Binding-site contacts:
Ligand atom CD2 contacts residue TRP147 of chain 1.D at 3.5 Å (hydrophobic).
Ligand atom C contacts residue ASP77 of chain 1.D at 3.5 Å.
Ligand atom CD1 contacts residue ARG97 of chain 1.D at 3.5 Å.
Ligand atom NE1 contacts residue GLN155 of chain 1.D at 3.2 Å (h-bond).
Ligand atom CE2 contacts residue GLN155 of chain 1.D at 3.3 Å.
Ligand atom N contacts residue GLU63 of chain 1.D at 3.0 Å (salt-bridge).
Ligand atom OXT contacts residue TYR84 of chain 1.D at 2.7 Å (h-bond).
Ligand atom N contacts residue GLU63 of chain 1.D at 2.8 Å (salt-bridge).
Ligand atom CB contacts residue TRP167 of chain 1.D at 3.5 Å (hydrophobic).
Ligand atom O contacts residue THR73 of chain 1.D at 2.2 Å (h-bond).
Ligand atom N contacts residue ASP77 of chain 1.D at 2.8 Å (salt-bridge).
Ligand atom CD1 contacts residue VAL67 of chain 1.D at 3.6 Å (hydrophobic).
Ligand atom CG contacts residue GLN155 of chain 1.D at 3.6 Å.
Ligand atom CG2 contacts residue ASP77 of chain 1.D at 3.5 Å.
Ligand atom C contacts residue TYR7 of chain 1.D at 3.5 Å (hydrophobic).
Ligand atom C contacts residue TYR84 of chain 1.D at 3.5 Å (hydrophobic).
Ligand atom N contacts residue GOL1 of chain 1.J at 3.5 Å.
Ligand atom CG contacts residue GLU63 of chain 1.D at 3.5 Å.
Ligand atom N contacts residue TYR99 of chain 1.D at 3.1 Å (h-bond).
Ligand atom CD1 contacts residue GLN155 of chain 1.D at 3.1 Å.
Ligand atom CA contacts residue TYR159 of chain 1.D at 3.6 Å (hydrophobic).
Ligand atom O contacts residue THR80 of chain 1.D at 3.5 Å.
Ligand atom O contacts residue TRP147 of chain 1.D at 2.8 Å (h-bond).
Ligand atom C contacts residue THR73 of chain 1.D at 3.2 Å.
Ligand atom N contacts residue TYR7 of chain 1.D at 3.5 Å (h-bond).
Ligand atom OXT contacts residue THR143 of chain 1.D at 2.8 Å (h-bond).
Ligand atom N contacts residue TYR159 of chain 1.D at 3.4 Å.
Ligand atom O contacts residue HIS70 of chain 1.D at 3.2 Å.
Ligand atom OG1 contacts residue VAL76 of chain 1.D at 3.3 Å.
Ligand atom O contacts residue TYR159 of chain 1.D at 2.7 Å (h-bond).
Ligand atom CB contacts residue TYR99 of chain 1.D at 3.5 Å (hydrophobic).
Ligand atom OG1 contacts residue ASP77 of chain 1.D at 2.8 Å (salt-bridge).
Ligand atom CB contacts residue THR73 of chain 1.D at 3.6 Å.
Ligand atom CZ3 contacts residue LEU156 of chain 1.D at 3.6 Å (hydrophobic).
Ligand atom CA contacts residue ASP77 of chain 1.D at 3.3 Å.
Ligand atom O contacts residue TYR84 of chain 1.D at 3.5 Å (h-bond).
Ligand atom CZ2 contacts residue GLN155 of chain 1.D at 3.5 Å.
Ligand atom CD2 contacts residue TYR99 of chain 1.D at 3.4 Å (hydrophobic).
Ligand atom O contacts residue LYS66 of chain 1.D at 3.4 Å.
Ligand atom CA contacts residue GLU63 of chain 1.D at 3.6 Å.

A small-molecule ligand and the protein it binds are described below.
Small molecule (SMILES): CC(C)C[C@H](NC(=O)CCN)C(=O)N[C@@H](C)C(=O)NCCN[C@@H](Cc1c[nH]c2ccccc12)C(=O)NCc1cccc(C(=O)N[C@@H](CC(C)C)C(=O)N[C@H](C(=O)N[C@H](C(=O)O)C(C)C)[C@@H](C)O)c1

Sequence of chain 1.D:
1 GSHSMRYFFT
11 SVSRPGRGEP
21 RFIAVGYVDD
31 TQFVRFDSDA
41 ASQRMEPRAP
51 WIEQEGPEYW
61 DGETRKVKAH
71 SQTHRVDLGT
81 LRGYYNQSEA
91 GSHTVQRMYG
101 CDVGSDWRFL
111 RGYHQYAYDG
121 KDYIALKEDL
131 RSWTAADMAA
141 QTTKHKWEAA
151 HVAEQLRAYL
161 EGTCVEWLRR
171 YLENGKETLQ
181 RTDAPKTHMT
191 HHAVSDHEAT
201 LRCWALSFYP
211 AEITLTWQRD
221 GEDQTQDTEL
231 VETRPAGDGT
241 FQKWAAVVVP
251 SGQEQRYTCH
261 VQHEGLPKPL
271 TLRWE